Binding-site contacts:
Ligand atom C4 contacts residue TYR190 of chain 35.A at 3.8 Å (hydrophobic).
Ligand atom N3A contacts residue LEU217 of chain 35.A at 3.4 Å.
Ligand atom C1A contacts residue PHE179 of chain 35.A at 3.5 Å (hydrophobic).
Ligand atom C4A contacts residue TYR144 of chain 35.A at 3.8 Å (hydrophobic).
Ligand atom O5A contacts residue TYR144 of chain 35.A at 3.1 Å.
Ligand atom C2A contacts residue PHE179 of chain 35.A at 3.3 Å (hydrophobic).
Ligand atom C6B contacts residue LEU181 of chain 35.A at 3.3 Å (hydrophobic).
Ligand atom O5A contacts residue PHE179 of chain 35.A at 3.7 Å.
Ligand atom CM4 contacts residue VAL168 of chain 35.A at 3.5 Å (hydrophobic).
Ligand atom CM4 contacts residue PHE179 of chain 35.A at 3.9 Å (hydrophobic).
Ligand atom O1 contacts residue LEU100 of chain 35.A at 4.0 Å.
Ligand atom O1 contacts residue MET214 of chain 35.A at 3.2 Å.
Ligand atom C2B contacts residue ILE98 of chain 35.A at 3.9 Å (hydrophobic).
Ligand atom C6B contacts residue ILE98 of chain 35.A at 3.6 Å (hydrophobic).
Ligand atom O1B contacts residue ILE98 of chain 35.A at 2.9 Å.
Ligand atom CM2 contacts residue ILE122 of chain 35.A at 3.7 Å (hydrophobic).
Ligand atom CM6 contacts residue LEU181 of chain 35.A at 3.7 Å (hydrophobic).
Ligand atom C2A contacts residue TYR144 of chain 35.A at 3.7 Å (hydrophobic).
Ligand atom C1A contacts residue TYR144 of chain 35.A at 3.1 Å (hydrophobic).
Ligand atom C1B contacts residue ILE98 of chain 35.A at 3.6 Å (hydrophobic).
Ligand atom C2B contacts residue ILE122 of chain 35.A at 3.9 Å (hydrophobic).
Ligand atom CM6 contacts residue TYR144 of chain 35.A at 3.7 Å (hydrophobic).
Ligand atom CM4 contacts residue TYR142 of chain 35.A at 3.1 Å (hydrophobic).
Ligand atom C5B contacts residue LEU181 of chain 35.A at 3.3 Å (hydrophobic).
Ligand atom C3 contacts residue LEU100 of chain 35.A at 3.9 Å (hydrophobic).
Ligand atom N2 contacts residue LEU100 of chain 35.A at 3.8 Å.
Ligand atom C4B contacts residue LEU181 of chain 35.A at 3.8 Å (hydrophobic).
Ligand atom CM2 contacts residue ILE236 of chain 35.A at 4.0 Å (hydrophobic).
Ligand atom N2 contacts residue MET214 of chain 35.A at 3.8 Å.
Ligand atom CM6 contacts residue LEU184 of chain 35.A at 3.4 Å (hydrophobic).
Ligand atom O5A contacts residue ALA166 of chain 35.A at 3.9 Å.
Ligand atom CM3 contacts residue TYR190 of chain 35.A at 3.9 Å (hydrophobic).
Ligand atom C2C contacts residue ILE98 of chain 35.A at 4.0 Å (hydrophobic).
Ligand atom C4A contacts residue PHE179 of chain 35.A at 3.3 Å (hydrophobic).
Ligand atom C5B contacts residue TYR144 of chain 35.A at 3.6 Å (hydrophobic).
Ligand atom C5 contacts residue MET214 of chain 35.A at 3.6 Å (hydrophobic).
Ligand atom C1C contacts residue MET214 of chain 35.A at 3.7 Å (hydrophobic).
Ligand atom N3A contacts residue PHE179 of chain 35.A at 3.0 Å.
Ligand atom C1B contacts residue LEU181 of chain 35.A at 3.8 Å (hydrophobic).
Ligand atom C4B contacts residue PHE179 of chain 35.A at 3.8 Å (hydrophobic).

Sequence of chain 35.C:
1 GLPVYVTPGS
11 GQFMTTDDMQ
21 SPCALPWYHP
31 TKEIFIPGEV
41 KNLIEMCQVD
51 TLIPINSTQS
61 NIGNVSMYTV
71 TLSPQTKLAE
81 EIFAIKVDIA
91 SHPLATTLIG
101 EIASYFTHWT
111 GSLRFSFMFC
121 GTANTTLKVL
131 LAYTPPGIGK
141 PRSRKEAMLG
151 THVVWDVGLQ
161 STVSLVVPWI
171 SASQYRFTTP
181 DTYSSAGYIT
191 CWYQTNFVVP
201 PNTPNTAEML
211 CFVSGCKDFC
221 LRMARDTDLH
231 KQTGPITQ

Sequence of chain 35.A:
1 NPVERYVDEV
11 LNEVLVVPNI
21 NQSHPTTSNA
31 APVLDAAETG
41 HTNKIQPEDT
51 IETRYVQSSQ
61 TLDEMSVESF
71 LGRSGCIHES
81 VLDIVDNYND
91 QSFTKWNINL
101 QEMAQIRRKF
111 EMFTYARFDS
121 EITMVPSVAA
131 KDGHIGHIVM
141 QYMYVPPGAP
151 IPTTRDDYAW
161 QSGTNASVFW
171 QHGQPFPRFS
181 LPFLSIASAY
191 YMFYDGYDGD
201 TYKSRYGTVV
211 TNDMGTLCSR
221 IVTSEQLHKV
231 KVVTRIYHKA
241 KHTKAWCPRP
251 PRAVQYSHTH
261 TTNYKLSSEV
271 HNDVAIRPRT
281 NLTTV

A protein and the small-molecule ligand that binds it are described below.
Small molecule (SMILES): Cc1cc(CCCOc2c(C)cc(-c3coc(C)n3)cc2C)on1